A small-molecule ligand and the protein it binds are described below.
Small molecule (SMILES): CC(C)NC(=O)[C@H](CC1=c2ccccc2=NC1)NC(=O)[C@H](CC1=c2ccccc2=NC1)NC(=O)CNC(=O)[C@H](CCCN=C(N)N)NC(=O)[C@H](CCCN=C(N)N)NC(=O)[C@@H]1CCCN1C(=O)[C@H](C)N

Sequence of chain 1.A:
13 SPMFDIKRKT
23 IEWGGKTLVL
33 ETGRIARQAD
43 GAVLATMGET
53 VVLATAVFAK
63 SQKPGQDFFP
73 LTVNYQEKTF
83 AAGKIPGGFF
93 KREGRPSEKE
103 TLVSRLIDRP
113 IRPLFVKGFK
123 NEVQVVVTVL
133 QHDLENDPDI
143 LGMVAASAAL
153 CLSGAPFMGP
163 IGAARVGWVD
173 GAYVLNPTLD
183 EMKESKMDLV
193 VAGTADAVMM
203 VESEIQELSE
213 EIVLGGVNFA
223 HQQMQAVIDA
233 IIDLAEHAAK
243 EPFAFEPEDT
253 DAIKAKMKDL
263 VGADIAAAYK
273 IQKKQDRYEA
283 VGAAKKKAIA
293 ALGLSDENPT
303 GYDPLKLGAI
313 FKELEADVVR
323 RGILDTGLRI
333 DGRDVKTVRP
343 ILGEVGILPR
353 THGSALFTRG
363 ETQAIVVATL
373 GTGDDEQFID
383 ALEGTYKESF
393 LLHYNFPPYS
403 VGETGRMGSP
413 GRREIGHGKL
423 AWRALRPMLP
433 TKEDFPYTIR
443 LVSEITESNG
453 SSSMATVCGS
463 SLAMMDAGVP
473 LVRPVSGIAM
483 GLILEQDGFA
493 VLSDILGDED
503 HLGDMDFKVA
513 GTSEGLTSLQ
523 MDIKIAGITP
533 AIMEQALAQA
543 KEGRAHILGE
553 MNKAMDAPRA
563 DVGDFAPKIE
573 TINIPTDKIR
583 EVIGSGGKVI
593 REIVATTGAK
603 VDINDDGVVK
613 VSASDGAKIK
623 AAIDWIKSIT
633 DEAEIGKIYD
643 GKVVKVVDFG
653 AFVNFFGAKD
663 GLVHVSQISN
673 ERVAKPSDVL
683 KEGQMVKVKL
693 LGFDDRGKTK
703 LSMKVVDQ

Binding-site contacts:
Ligand atom O contacts residue PRO244 of chain 1.A at 3.7 Å.
Ligand atom N contacts residue PRO244 of chain 1.A at 3.4 Å.
Ligand atom CD1 contacts residue ALA157 of chain 1.A at 3.6 Å (hydrophobic).
Ligand atom CG contacts residue GLU238 of chain 1.A at 2.7 Å.
Ligand atom NE contacts residue ALA240 of chain 1.A at 3.7 Å.
Ligand atom NE1 contacts residue GLY156 of chain 1.A at 3.4 Å (h-bond).
Ligand atom CG contacts residue HIS239 of chain 1.A at 3.8 Å.
Ligand atom CH2 contacts residue PHE247 of chain 1.A at 3.7 Å (hydrophobic).
Ligand atom CA contacts residue GLY161 of chain 1.A at 3.7 Å.
Ligand atom NE1 contacts residue PRO158 of chain 1.A at 3.8 Å.
Ligand atom CE2 contacts residue ALA237 of chain 1.A at 3.6 Å (hydrophobic).
Ligand atom NH1 contacts residue ALA241 of chain 1.A at 2.7 Å (h-bond).
Ligand atom NH1 contacts residue ALA240 of chain 1.A at 3.4 Å.
Ligand atom CZ3 contacts residue CYS153 of chain 1.A at 3.4 Å (hydrophobic).
Ligand atom CD1 contacts residue GLY156 of chain 1.A at 3.0 Å.
Ligand atom CZ2 contacts residue ALA237 of chain 1.A at 3.3 Å (hydrophobic).
Ligand atom CH2 contacts residue ALA241 of chain 1.A at 3.2 Å (hydrophobic).
Ligand atom NH2 contacts residue ALA240 of chain 1.A at 3.5 Å (h-bond).
Ligand atom CZ contacts residue ALA240 of chain 1.A at 3.3 Å (hydrophobic).
Ligand atom CD1 contacts residue ILE234 of chain 1.A at 3.6 Å (hydrophobic).
Ligand atom NE1 contacts residue PHE245 of chain 1.A at 2.9 Å (h-bond).
Ligand atom CE2 contacts residue PRO158 of chain 1.A at 3.8 Å (hydrophobic).
Ligand atom O contacts residue GLU238 of chain 1.A at 3.6 Å (salt-bridge).
Ligand atom O contacts residue GLY161 of chain 1.A at 3.2 Å.
Ligand atom CE2 contacts residue PHE245 of chain 1.A at 3.5 Å (hydrophobic).
Ligand atom CB contacts residue GLU238 of chain 1.A at 3.1 Å.
Ligand atom NH1 contacts residue GLU238 of chain 1.A at 3.0 Å (salt-bridge).
Ligand atom CB contacts residue GLY161 of chain 1.A at 3.8 Å.
Ligand atom CZ2 contacts residue PHE247 of chain 1.A at 3.8 Å (hydrophobic).
Ligand atom CH2 contacts residue VAL118 of chain 1.A at 3.5 Å (hydrophobic).
Ligand atom CH2 contacts residue ALA237 of chain 1.A at 3.4 Å (hydrophobic).
Ligand atom CE3 contacts residue VAL118 of chain 1.A at 3.8 Å (hydrophobic).
Ligand atom CA contacts residue GLU238 of chain 1.A at 3.4 Å.
Ligand atom NH2 contacts residue HIS239 of chain 1.A at 3.8 Å.
Ligand atom CD1 contacts residue PRO244 of chain 1.A at 3.6 Å (hydrophobic).
Ligand atom CZ3 contacts residue ALA241 of chain 1.A at 3.5 Å (hydrophobic).
Ligand atom CB contacts residue PRO162 of chain 1.A at 3.4 Å (hydrophobic).
Ligand atom CZ2 contacts residue PHE245 of chain 1.A at 3.6 Å (hydrophobic).
Ligand atom CZ3 contacts residue VAL118 of chain 1.A at 3.2 Å (hydrophobic).
Ligand atom N contacts residue GLU238 of chain 1.A at 2.9 Å (salt-bridge).